Sequence of chain 1.N:
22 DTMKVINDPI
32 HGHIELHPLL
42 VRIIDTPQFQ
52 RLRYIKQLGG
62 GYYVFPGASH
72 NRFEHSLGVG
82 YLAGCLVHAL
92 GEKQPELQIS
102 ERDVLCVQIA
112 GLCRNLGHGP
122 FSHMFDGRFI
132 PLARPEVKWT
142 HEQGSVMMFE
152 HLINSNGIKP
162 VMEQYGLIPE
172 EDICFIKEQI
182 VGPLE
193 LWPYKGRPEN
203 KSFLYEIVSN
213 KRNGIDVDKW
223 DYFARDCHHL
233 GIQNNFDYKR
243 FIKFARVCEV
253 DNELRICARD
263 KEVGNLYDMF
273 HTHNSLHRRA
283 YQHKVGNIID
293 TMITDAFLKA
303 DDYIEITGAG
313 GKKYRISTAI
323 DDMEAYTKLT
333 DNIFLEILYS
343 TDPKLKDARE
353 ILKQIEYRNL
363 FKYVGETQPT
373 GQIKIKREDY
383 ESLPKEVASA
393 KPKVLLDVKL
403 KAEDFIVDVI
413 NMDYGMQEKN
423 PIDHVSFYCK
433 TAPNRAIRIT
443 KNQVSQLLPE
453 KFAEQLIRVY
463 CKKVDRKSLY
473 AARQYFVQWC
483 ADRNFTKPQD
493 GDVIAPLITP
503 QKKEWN

Binding-site contacts:
Ligand atom C8 contacts residue ARG242 of chain 1.M at 3.4 Å.
Ligand atom O1A contacts residue HIS285 of chain 1.O at 3.0 Å (h-bond).
Ligand atom N2 contacts residue ASN28 of chain 1.N at 3.0 Å (h-bond).
Ligand atom C5' contacts residue ARG242 of chain 1.M at 3.5 Å.
Ligand atom N3 contacts residue ARG242 of chain 1.M at 3.5 Å (salt-bridge).
Ligand atom N7 contacts residue ARG242 of chain 1.M at 3.3 Å (salt-bridge).
Ligand atom N3 contacts residue ASN28 of chain 1.N at 2.8 Å (h-bond).
Ligand atom PB contacts residue DGT1 of chain 1.SA at 3.6 Å.
Ligand atom N9 contacts residue ARG242 of chain 1.M at 3.3 Å (salt-bridge).
Ligand atom O1B contacts residue VAL287 of chain 1.O at 3.2 Å.
Ligand atom O5' contacts residue DGT1 of chain 1.SA at 2.8 Å (h-bond).
Ligand atom O3A contacts residue DGT1 of chain 1.SA at 3.4 Å (h-bond).
Ligand atom C2 contacts residue ASN28 of chain 1.N at 3.3 Å.
Ligand atom C2' contacts residue PHE66 of chain 1.O at 3.5 Å (hydrophobic).
Ligand atom O1A contacts residue LYS263 of chain 1.M at 3.2 Å (salt-bridge).
Ligand atom N2 contacts residue ASP239 of chain 1.M at 3.4 Å (salt-bridge).
Ligand atom C5 contacts residue ARG242 of chain 1.M at 3.4 Å.
Ligand atom O6 contacts residue ASN267 of chain 1.M at 2.9 Å (h-bond).
Ligand atom O3B contacts residue LYS286 of chain 1.O at 2.8 Å (salt-bridge).
Ligand atom O6 contacts residue ARG281 of chain 1.O at 3.1 Å.
Ligand atom O3' contacts residue VAL65 of chain 1.O at 3.0 Å (h-bond).
Ligand atom O4' contacts residue ASN28 of chain 1.N at 3.4 Å.
Ligand atom O3A contacts residue HIS285 of chain 1.O at 3.3 Å (h-bond).
Ligand atom O3G contacts residue DGT1 of chain 1.SA at 3.0 Å (h-bond).
Ligand atom O3' contacts residue DGT1 of chain 1.SA at 3.5 Å (h-bond).
Ligand atom C1' contacts residue PHE66 of chain 1.O at 3.5 Å (hydrophobic).
Ligand atom O1B contacts residue DGT1 of chain 1.SA at 3.0 Å (h-bond).
Ligand atom PG contacts residue DGT1 of chain 1.SA at 3.3 Å.
Ligand atom O2B contacts residue DGT1 of chain 1.SA at 3.2 Å (h-bond).
Ligand atom O3G contacts residue LYS432 of chain 1.M at 3.0 Å (salt-bridge).
Ligand atom C3' contacts residue DGT1 of chain 1.SA at 3.0 Å.
Ligand atom O1G contacts residue DGT1 of chain 1.SA at 2.9 Å (h-bond).
Ligand atom C4 contacts residue ARG242 of chain 1.M at 3.2 Å.
Ligand atom O4' contacts residue ARG242 of chain 1.M at 2.9 Å (salt-bridge).
Ligand atom O3A contacts residue LYS286 of chain 1.O at 3.6 Å.
Ligand atom O3G contacts residue LYS286 of chain 1.O at 3.4 Å (salt-bridge).
Ligand atom O1G contacts residue LYS432 of chain 1.M at 3.5 Å.
Ligand atom O2G contacts residue ARG261 of chain 1.M at 3.1 Å (salt-bridge).
Ligand atom O3B contacts residue DGT1 of chain 1.SA at 3.4 Å (h-bond).
Ligand atom O3' contacts residue ASN28 of chain 1.N at 3.1 Å (h-bond).

The protein below binds the small molecule below.
Small molecule (SMILES): Nc1nc2c(ncn2[C@H]2C[C@H](O)[C@@H](CO[P](=O)(O)O[P](=O)(O)OP(=O)(O)O)O2)c(=O)[nH]1

Sequence of chain 1.O:
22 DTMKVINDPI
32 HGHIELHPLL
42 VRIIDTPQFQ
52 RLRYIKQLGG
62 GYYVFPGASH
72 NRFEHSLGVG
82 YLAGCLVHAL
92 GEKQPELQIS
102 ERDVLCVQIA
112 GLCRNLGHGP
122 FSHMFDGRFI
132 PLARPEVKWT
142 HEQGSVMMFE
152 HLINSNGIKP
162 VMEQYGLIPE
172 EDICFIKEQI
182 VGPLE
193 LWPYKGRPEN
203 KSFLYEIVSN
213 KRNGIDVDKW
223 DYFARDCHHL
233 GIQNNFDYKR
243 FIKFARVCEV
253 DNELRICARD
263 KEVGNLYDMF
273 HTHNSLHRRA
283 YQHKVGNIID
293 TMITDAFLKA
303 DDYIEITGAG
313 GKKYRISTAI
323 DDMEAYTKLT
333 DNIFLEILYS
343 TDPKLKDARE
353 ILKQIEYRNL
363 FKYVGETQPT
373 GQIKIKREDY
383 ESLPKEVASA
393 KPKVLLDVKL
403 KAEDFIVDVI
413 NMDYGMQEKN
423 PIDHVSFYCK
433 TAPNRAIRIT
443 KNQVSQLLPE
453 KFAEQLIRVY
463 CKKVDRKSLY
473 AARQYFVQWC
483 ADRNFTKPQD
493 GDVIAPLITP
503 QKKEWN

Sequence of chain 1.M:
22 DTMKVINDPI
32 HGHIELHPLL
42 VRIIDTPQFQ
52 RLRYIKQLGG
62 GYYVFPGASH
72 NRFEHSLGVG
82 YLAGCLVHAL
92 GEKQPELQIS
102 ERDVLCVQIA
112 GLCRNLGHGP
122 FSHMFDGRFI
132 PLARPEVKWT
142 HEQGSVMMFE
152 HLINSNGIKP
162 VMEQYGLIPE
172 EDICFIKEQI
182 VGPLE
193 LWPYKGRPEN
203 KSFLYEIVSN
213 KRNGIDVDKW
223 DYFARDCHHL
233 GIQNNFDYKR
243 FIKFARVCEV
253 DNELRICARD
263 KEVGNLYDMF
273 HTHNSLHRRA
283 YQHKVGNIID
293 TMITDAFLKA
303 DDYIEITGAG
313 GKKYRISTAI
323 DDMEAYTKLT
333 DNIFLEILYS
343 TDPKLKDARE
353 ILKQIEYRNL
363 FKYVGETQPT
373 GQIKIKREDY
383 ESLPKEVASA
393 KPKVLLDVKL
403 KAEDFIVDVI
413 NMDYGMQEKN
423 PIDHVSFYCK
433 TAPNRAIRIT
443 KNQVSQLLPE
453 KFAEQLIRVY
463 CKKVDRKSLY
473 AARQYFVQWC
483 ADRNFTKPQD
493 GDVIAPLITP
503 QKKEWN